Binding-site contacts:
Ligand atom C7 contacts residue TYR127 of chain 1.B at 4.3 Å (hydrophobic).
Ligand atom C5 contacts residue ASN126 of chain 1.B at 3.5 Å.
Ligand atom C1 contacts residue ASN126 of chain 1.B at 1.4 Å.
Ligand atom C4 contacts residue ASN126 of chain 1.B at 4.2 Å.
Ligand atom C8 contacts residue TYR127 of chain 1.B at 3.0 Å (hydrophobic).
Ligand atom N2 contacts residue ASN126 of chain 1.B at 2.9 Å (h-bond).
Ligand atom O5 contacts residue ASN126 of chain 1.B at 2.3 Å (h-bond).
Ligand atom C3 contacts residue ASN126 of chain 1.B at 3.8 Å.
Ligand atom O7 contacts residue ASN126 of chain 1.B at 3.9 Å.
Ligand atom C2 contacts residue ASN126 of chain 1.B at 2.5 Å.
Ligand atom C7 contacts residue ASN126 of chain 1.B at 3.4 Å.
Ligand atom C8 contacts residue ASN126 of chain 1.B at 4.4 Å.

This small molecule binds to this protein.
Small molecule (SMILES): CC(=O)N[C@@H]1[C@@H](O)[C@H](O)[C@@H](CO)O[C@H]1O

Sequence of chain 1.B:
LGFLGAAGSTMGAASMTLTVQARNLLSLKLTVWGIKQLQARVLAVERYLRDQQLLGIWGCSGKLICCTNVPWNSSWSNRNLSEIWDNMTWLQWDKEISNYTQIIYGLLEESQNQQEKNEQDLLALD